Sequence of chain 5.A:
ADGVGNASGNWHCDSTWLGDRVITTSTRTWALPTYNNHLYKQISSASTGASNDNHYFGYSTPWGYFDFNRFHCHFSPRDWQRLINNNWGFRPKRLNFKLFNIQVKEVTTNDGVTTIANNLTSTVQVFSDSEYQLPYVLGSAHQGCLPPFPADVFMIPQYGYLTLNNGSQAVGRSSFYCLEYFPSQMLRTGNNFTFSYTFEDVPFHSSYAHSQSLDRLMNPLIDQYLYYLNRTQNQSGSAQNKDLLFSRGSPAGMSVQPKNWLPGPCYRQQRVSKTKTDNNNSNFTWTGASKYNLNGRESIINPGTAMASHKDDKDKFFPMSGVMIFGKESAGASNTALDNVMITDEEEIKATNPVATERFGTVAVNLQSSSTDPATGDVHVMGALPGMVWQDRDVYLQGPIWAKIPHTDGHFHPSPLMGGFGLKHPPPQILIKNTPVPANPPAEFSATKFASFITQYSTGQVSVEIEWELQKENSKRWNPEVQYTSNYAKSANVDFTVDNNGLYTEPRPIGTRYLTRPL

Binding-site contacts:
Ligand atom C4 contacts residue PRO218 of chain 5.A at 4.1 Å (hydrophobic).
Ligand atom C5 contacts residue PRO218 of chain 5.A at 4.0 Å (hydrophobic).
Ligand atom C8 contacts residue PRO218 of chain 5.A at 4.2 Å (hydrophobic).
Ligand atom N9 contacts residue PRO429 of chain 5.A at 4.3 Å.
Ligand atom P contacts residue HIS426 of chain 5.A at 3.9 Å.
Ligand atom O3' contacts residue ILE420 of chain 5.A at 4.2 Å.
Ligand atom C2' contacts residue GLU215 of chain 5.A at 3.6 Å.
Ligand atom C8 contacts residue PRO429 of chain 5.A at 4.3 Å (hydrophobic).
Ligand atom N1 contacts residue HIS428 of chain 5.A at 3.3 Å.
Ligand atom C3' contacts residue GLY437 of chain 5.A at 3.9 Å.
Ligand atom N9 contacts residue PRO218 of chain 5.A at 4.2 Å.
Ligand atom C8 contacts residue VAL217 of chain 5.A at 3.5 Å (hydrophobic).
Ligand atom O3' contacts residue GLU215 of chain 5.A at 3.5 Å (salt-bridge).
Ligand atom O1P contacts residue HIS426 of chain 5.A at 2.7 Å (h-bond).
Ligand atom N6 contacts residue ASP407 of chain 5.A at 3.6 Å (salt-bridge).
Ligand atom N7 contacts residue GLY437 of chain 5.A at 3.5 Å (h-bond).
Ligand atom O1P contacts residue LYS439 of chain 5.A at 2.6 Å.
Ligand atom N3 contacts residue PRO429 of chain 5.A at 4.4 Å.
Ligand atom C2 contacts residue HIS428 of chain 5.A at 3.8 Å.
Ligand atom N6 contacts residue SER430 of chain 5.A at 3.7 Å.
Ligand atom O3' contacts residue GLY437 of chain 5.A at 3.9 Å.
Ligand atom C2' contacts residue GLY437 of chain 5.A at 2.8 Å.
Ligand atom O2P contacts residue HIS426 of chain 5.A at 3.6 Å.
Ligand atom N7 contacts residue PRO429 of chain 5.A at 4.3 Å.
Ligand atom N6 contacts residue HIS428 of chain 5.A at 4.0 Å.
Ligand atom C1' contacts residue GLY437 of chain 5.A at 3.3 Å.
Ligand atom C6 contacts residue HIS428 of chain 5.A at 4.2 Å.
Ligand atom C6 contacts residue SER430 of chain 5.A at 4.2 Å.
Ligand atom C2' contacts residue ASP216 of chain 5.A at 4.3 Å.
Ligand atom C3' contacts residue GLU215 of chain 5.A at 3.3 Å.
Ligand atom P contacts residue LYS439 of chain 5.A at 3.3 Å.
Ligand atom C8 contacts residue GLY437 of chain 5.A at 2.8 Å.
Ligand atom O3P contacts residue LYS439 of chain 5.A at 2.9 Å.
Ligand atom N7 contacts residue VAL217 of chain 5.A at 3.7 Å.
Ligand atom O3' contacts residue LYS439 of chain 5.A at 3.5 Å.
Ligand atom N7 contacts residue PRO218 of chain 5.A at 4.0 Å.
Ligand atom C6 contacts residue PRO218 of chain 5.A at 4.2 Å (hydrophobic).
Ligand atom O5' contacts residue LYS439 of chain 5.A at 3.8 Å.
Ligand atom N9 contacts residue GLY437 of chain 5.A at 3.3 Å (h-bond).
Ligand atom N9 contacts residue VAL217 of chain 5.A at 4.4 Å.

The small molecule below binds the protein below.
Small molecule (SMILES): Nc1ncnc2c1ncn2[C@@H]1C[C@@H](O)[C@@H](COP(=O)(O)O)O1